The small molecule below binds the protein below.
Small molecule (SMILES): CC(C)(C)C(=O)CSc1ncc2ccc3ccccc3c2n1

Binding-site contacts:
Ligand atom S08 contacts residue ILE130 of chain 1.E at 3.9 Å.
Ligand atom O06 contacts residue MET137 of chain 1.E at 3.2 Å.
Ligand atom C21 contacts residue MET137 of chain 1.E at 3.6 Å (hydrophobic).
Ligand atom C21 contacts residue TYR120 of chain 1.E at 3.8 Å (hydrophobic).
Ligand atom C02 contacts residue THR102 of chain 1.E at 3.9 Å.
Ligand atom C01 contacts residue SER131 of chain 1.E at 3.6 Å.
Ligand atom C18 contacts residue MET116 of chain 1.E at 3.5 Å (hydrophobic).
Ligand atom C05 contacts residue PRO132 of chain 1.E at 4.0 Å (hydrophobic).
Ligand atom C03 contacts residue THR102 of chain 1.E at 3.6 Å.
Ligand atom C18 contacts residue TYR120 of chain 1.E at 3.7 Å (hydrophobic).
Ligand atom C07 contacts residue SER131 of chain 1.E at 3.7 Å.
Ligand atom C19 contacts residue TYR120 of chain 1.E at 3.6 Å (hydrophobic).
Ligand atom N10 contacts residue TYR120 of chain 1.E at 3.5 Å (h-bond).
Ligand atom C15 contacts residue MET137 of chain 1.E at 3.7 Å (hydrophobic).
Ligand atom C05 contacts residue ASN133 of chain 1.E at 4.0 Å.
Ligand atom C01 contacts residue SER98 of chain 1.E at 3.3 Å.
Ligand atom N22 contacts residue TYR120 of chain 1.E at 3.4 Å.
Ligand atom C20 contacts residue TYR120 of chain 1.E at 3.9 Å (hydrophobic).
Ligand atom C03 contacts residue PHE136 of chain 1.E at 3.7 Å (hydrophobic).
Ligand atom S08 contacts residue PRO132 of chain 1.E at 3.4 Å.
Ligand atom C17 contacts residue MET116 of chain 1.E at 3.4 Å (hydrophobic).
Ligand atom C04 contacts residue ILE105 of chain 1.E at 3.6 Å (hydrophobic).
Ligand atom C11 contacts residue TYR120 of chain 1.E at 3.9 Å (hydrophobic).
Ligand atom S08 contacts residue SER131 of chain 1.E at 4.0 Å.
Ligand atom S08 contacts residue TYR120 of chain 1.E at 4.0 Å.
Ligand atom C07 contacts residue TYR120 of chain 1.E at 3.7 Å (hydrophobic).
Ligand atom N22 contacts residue MET137 of chain 1.E at 4.0 Å.
Ligand atom C01 contacts residue THR102 of chain 1.E at 3.4 Å.
Ligand atom C09 contacts residue TYR120 of chain 1.E at 3.4 Å (hydrophobic).
Ligand atom C20 contacts residue MET137 of chain 1.E at 3.4 Å (hydrophobic).
Ligand atom C05 contacts residue SER131 of chain 1.E at 3.8 Å.
Ligand atom C03 contacts residue MET137 of chain 1.E at 3.6 Å (hydrophobic).
Ligand atom O06 contacts residue ASN133 of chain 1.E at 3.2 Å (h-bond).
Ligand atom C19 contacts residue MET137 of chain 1.E at 3.7 Å (hydrophobic).
Ligand atom C07 contacts residue ILE130 of chain 1.E at 3.7 Å (hydrophobic).
Ligand atom C16 contacts residue THR117 of chain 1.E at 3.9 Å.
Ligand atom C04 contacts residue THR102 of chain 1.E at 4.1 Å.
Ligand atom C03 contacts residue LEU140 of chain 1.E at 4.1 Å (hydrophobic).
Ligand atom C03 contacts residue ASN133 of chain 1.E at 3.9 Å.
Ligand atom O06 contacts residue PRO132 of chain 1.E at 3.5 Å.

Sequence of chain 1.E:
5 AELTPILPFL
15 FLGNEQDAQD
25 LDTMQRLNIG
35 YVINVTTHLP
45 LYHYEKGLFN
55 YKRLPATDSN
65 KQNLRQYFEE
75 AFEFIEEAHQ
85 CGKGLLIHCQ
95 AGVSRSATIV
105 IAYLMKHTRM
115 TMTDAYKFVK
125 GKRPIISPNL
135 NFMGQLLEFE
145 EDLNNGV